This protein binds this small molecule.
Small molecule (SMILES): N[C@@H](CS)C(=O)O

Binding-site contacts:
Ligand atom C contacts residue MET78 of chain 57.A at 4.2 Å (hydrophobic).
Ligand atom CB contacts residue GLU239 of chain 57.C at 4.0 Å.
Ligand atom SG contacts residue GLY240 of chain 57.C at 4.0 Å.
Ligand atom N contacts residue GLN155 of chain 56.A at 4.3 Å.
Ligand atom C contacts residue SER151 of chain 56.A at 3.9 Å.
Ligand atom O contacts residue GLY1 of chain 57.E at 2.2 Å (h-bond).
Ligand atom C contacts residue TYR152 of chain 56.A at 3.6 Å (hydrophobic).
Ligand atom CB contacts residue MET78 of chain 57.A at 3.9 Å (hydrophobic).
Ligand atom C contacts residue TYR95 of chain 57.A at 4.5 Å (hydrophobic).
Ligand atom N contacts residue ASP150 of chain 56.A at 4.4 Å.
Ligand atom CA contacts residue TYR152 of chain 56.A at 3.8 Å (hydrophobic).
Ligand atom SG contacts residue TYR95 of chain 57.A at 3.8 Å.
Ligand atom N contacts residue GLU239 of chain 57.C at 3.0 Å (salt-bridge).
Ligand atom CB contacts residue GLY1 of chain 57.E at 3.1 Å.
Ligand atom SG contacts residue GLY1 of chain 57.E at 4.2 Å.
Ligand atom O contacts residue TYR152 of chain 56.A at 3.6 Å.
Ligand atom C contacts residue GLY1 of chain 57.E at 1.3 Å.
Ligand atom SG contacts residue GLU239 of chain 57.C at 4.3 Å.
Ligand atom CA contacts residue SER151 of chain 56.A at 4.0 Å.
Ligand atom CA contacts residue GLU239 of chain 57.C at 3.9 Å.
Ligand atom CA contacts residue GLY1 of chain 57.E at 2.4 Å.
Ligand atom CA contacts residue ASP150 of chain 56.A at 3.3 Å.
Ligand atom C contacts residue ASP150 of chain 56.A at 3.8 Å.
Ligand atom O contacts residue TYR95 of chain 57.A at 3.6 Å.
Ligand atom SG contacts residue ALA241 of chain 57.C at 3.5 Å (h-bond).
Ligand atom SG contacts residue MET78 of chain 57.A at 3.8 Å.
Ligand atom N contacts residue TYR152 of chain 56.A at 3.5 Å.
Ligand atom O contacts residue GLN155 of chain 56.A at 3.0 Å (h-bond).
Ligand atom CB contacts residue ASP150 of chain 56.A at 3.6 Å.
Ligand atom C contacts residue GLN155 of chain 56.A at 4.2 Å.
Ligand atom N contacts residue GLY1 of chain 57.E at 3.7 Å.
Ligand atom N contacts residue GLN238 of chain 57.C at 3.8 Å.
Ligand atom O contacts residue LEU75 of chain 57.A at 4.4 Å.

Sequence of chain 57.A:
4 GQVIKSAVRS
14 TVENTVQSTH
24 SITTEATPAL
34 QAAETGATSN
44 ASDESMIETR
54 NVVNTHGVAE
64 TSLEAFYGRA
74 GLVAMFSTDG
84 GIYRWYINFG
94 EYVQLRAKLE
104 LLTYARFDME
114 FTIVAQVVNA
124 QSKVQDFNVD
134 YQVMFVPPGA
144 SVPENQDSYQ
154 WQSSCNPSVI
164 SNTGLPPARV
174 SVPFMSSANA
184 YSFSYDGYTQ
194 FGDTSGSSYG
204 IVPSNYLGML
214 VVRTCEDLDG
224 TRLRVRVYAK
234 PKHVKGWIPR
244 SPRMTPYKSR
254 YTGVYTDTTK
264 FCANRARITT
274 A

Sequence of chain 56.A:
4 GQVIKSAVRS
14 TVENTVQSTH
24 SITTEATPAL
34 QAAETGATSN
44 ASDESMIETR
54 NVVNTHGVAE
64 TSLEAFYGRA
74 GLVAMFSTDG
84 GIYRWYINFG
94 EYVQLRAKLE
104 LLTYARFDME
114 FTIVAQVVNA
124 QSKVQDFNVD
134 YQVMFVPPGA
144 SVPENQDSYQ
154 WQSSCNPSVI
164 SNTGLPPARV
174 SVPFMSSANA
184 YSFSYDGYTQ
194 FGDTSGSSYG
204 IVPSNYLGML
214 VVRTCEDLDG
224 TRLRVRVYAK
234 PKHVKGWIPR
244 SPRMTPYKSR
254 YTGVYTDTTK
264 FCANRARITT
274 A

Sequence of chain 57.C:
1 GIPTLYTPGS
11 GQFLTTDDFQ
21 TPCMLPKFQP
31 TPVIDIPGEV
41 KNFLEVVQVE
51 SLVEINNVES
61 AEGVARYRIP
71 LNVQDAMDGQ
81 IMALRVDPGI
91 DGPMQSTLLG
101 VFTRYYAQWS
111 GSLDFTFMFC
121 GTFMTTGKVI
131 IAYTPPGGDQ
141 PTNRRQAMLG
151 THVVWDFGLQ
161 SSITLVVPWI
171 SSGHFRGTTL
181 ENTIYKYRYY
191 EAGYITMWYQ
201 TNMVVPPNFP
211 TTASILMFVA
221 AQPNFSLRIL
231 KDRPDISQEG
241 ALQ